Binding-site contacts:
Ligand atom C12 contacts residue VAL199 of chain 4.B at 3.7 Å (hydrophobic).
Ligand atom C1 contacts residue ILE183 of chain 4.B at 3.5 Å (hydrophobic).
Ligand atom C1 contacts residue ILE157 of chain 4.B at 3.4 Å (hydrophobic).
Ligand atom O24 contacts residue TYR112 of chain 4.B at 3.8 Å.
Ligand atom C20 contacts residue PHE237 of chain 4.B at 3.4 Å (hydrophobic).
Ligand atom O25 contacts residue THR111 of chain 4.B at 3.4 Å (h-bond).
Ligand atom C4 contacts residue ALA24 of chain 4.D at 3.5 Å (hydrophobic).
Ligand atom O16 contacts residue MET132 of chain 4.B at 3.6 Å.
Ligand atom C26 contacts residue LYS113 of chain 4.B at 3.7 Å.
Ligand atom C7 contacts residue VAL196 of chain 4.B at 3.5 Å (hydrophobic).
Ligand atom C21 contacts residue PHE237 of chain 4.B at 3.7 Å (hydrophobic).
Ligand atom C13 contacts residue MET132 of chain 4.B at 3.8 Å (hydrophobic).
Ligand atom C15 contacts residue MET132 of chain 4.B at 3.6 Å (hydrophobic).
Ligand atom C8 contacts residue VAL196 of chain 4.B at 3.7 Å (hydrophobic).
Ligand atom C19 contacts residue PHE237 of chain 4.B at 3.5 Å (hydrophobic).
Ligand atom C18 contacts residue PHE237 of chain 4.B at 3.8 Å (hydrophobic).
Ligand atom C14 contacts residue VAL199 of chain 4.B at 3.8 Å (hydrophobic).
Ligand atom C21 contacts residue TYR112 of chain 4.B at 3.4 Å (hydrophobic).
Ligand atom C26 contacts residue THR111 of chain 4.B at 3.6 Å.
Ligand atom C13 contacts residue PHE237 of chain 4.B at 3.7 Å (hydrophobic).
Ligand atom C4 contacts residue ILE194 of chain 4.B at 3.8 Å (hydrophobic).
Ligand atom C3 contacts residue TYR159 of chain 4.B at 3.7 Å (hydrophobic).
Ligand atom N6 contacts residue VAL196 of chain 4.B at 3.8 Å.
Ligand atom C23 contacts residue PHE237 of chain 4.B at 3.8 Å (hydrophobic).
Ligand atom C14 contacts residue MET132 of chain 4.B at 3.5 Å (hydrophobic).
Ligand atom N4 contacts residue LEU240 of chain 4.B at 3.3 Å.
Ligand atom C4 contacts residue TYR159 of chain 4.B at 3.7 Å (hydrophobic).
Ligand atom C27 contacts residue ASP236 of chain 4.B at 3.6 Å.
Ligand atom O25 contacts residue TYR112 of chain 4.B at 3.4 Å.
Ligand atom C5 contacts residue ILE194 of chain 4.B at 3.8 Å (hydrophobic).
Ligand atom C3 contacts residue ALA24 of chain 4.D at 3.5 Å (hydrophobic).
Ligand atom C10 contacts residue MET132 of chain 4.B at 3.7 Å (hydrophobic).
Ligand atom C5 contacts residue TYR159 of chain 4.B at 3.7 Å (hydrophobic).
Ligand atom N3 contacts residue LEU240 of chain 4.B at 3.4 Å.
Ligand atom C23 contacts residue TYR112 of chain 4.B at 3.3 Å (hydrophobic).
Ligand atom C8 contacts residue TYR159 of chain 4.B at 3.5 Å (hydrophobic).
Ligand atom C7 contacts residue TYR159 of chain 4.B at 3.7 Å (hydrophobic).
Ligand atom C20 contacts residue TYR112 of chain 4.B at 3.4 Å (hydrophobic).
Ligand atom C11 contacts residue LEU134 of chain 4.B at 3.8 Å (hydrophobic).
Ligand atom C3 contacts residue PRO181 of chain 4.B at 3.7 Å (hydrophobic).

Sequence of chain 4.B:
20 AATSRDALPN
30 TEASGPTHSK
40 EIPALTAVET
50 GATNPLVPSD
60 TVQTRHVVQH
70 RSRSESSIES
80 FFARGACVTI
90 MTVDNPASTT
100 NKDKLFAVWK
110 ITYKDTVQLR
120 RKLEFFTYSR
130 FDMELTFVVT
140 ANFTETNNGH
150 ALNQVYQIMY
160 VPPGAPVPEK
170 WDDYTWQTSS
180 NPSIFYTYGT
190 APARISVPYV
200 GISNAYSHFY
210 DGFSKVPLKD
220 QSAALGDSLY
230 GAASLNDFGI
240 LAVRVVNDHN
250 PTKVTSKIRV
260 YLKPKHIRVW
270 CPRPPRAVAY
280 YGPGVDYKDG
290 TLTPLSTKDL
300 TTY

Sequence of chain 4.D:
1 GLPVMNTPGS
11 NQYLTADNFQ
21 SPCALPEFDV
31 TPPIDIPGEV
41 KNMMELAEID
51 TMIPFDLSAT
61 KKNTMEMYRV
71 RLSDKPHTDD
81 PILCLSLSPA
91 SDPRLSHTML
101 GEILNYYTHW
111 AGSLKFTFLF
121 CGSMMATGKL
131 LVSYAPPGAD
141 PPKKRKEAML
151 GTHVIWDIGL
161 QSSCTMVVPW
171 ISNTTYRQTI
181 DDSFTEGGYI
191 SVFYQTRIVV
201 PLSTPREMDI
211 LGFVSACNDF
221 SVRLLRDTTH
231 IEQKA

A small-molecule ligand and the protein it binds are described below.
Small molecule (SMILES): CCOC(=O)c1ccc(OCCCCC2CCN(c3ccc(C)nn3)CC2)cc1